Binding-site contacts:
Ligand atom N2 contacts residue THR105 of chain 1.A at 4.3 Å.
Ligand atom O7 contacts residue TYR135 of chain 1.A at 3.3 Å.
Ligand atom O5 contacts residue ASN118 of chain 1.A at 2.4 Å (h-bond).
Ligand atom C7 contacts residue TYR135 of chain 1.A at 4.2 Å (hydrophobic).
Ligand atom C8 contacts residue VAL104 of chain 1.A at 3.8 Å (hydrophobic).
Ligand atom C4 contacts residue ASN118 of chain 1.A at 4.2 Å.
Ligand atom C8 contacts residue THR105 of chain 1.A at 3.9 Å.
Ligand atom C3 contacts residue ASN118 of chain 1.A at 3.8 Å.
Ligand atom C3 contacts residue TYR135 of chain 1.A at 3.9 Å (hydrophobic).
Ligand atom N2 contacts residue TYR135 of chain 1.A at 4.3 Å.
Ligand atom C4 contacts residue TYR135 of chain 1.A at 4.5 Å (hydrophobic).
Ligand atom O6 contacts residue TYR135 of chain 1.A at 4.2 Å.
Ligand atom C1 contacts residue TYR135 of chain 1.A at 3.9 Å (hydrophobic).
Ligand atom O7 contacts residue ASN118 of chain 1.A at 3.0 Å (h-bond).
Ligand atom C2 contacts residue ASN118 of chain 1.A at 2.5 Å.
Ligand atom C5 contacts residue ASN118 of chain 1.A at 3.7 Å.
Ligand atom O6 contacts residue SER120 of chain 1.A at 3.5 Å (h-bond).
Ligand atom C1 contacts residue ASN118 of chain 1.A at 1.4 Å.
Ligand atom O7 contacts residue ASN103 of chain 1.A at 4.4 Å.
Ligand atom C5 contacts residue TYR135 of chain 1.A at 4.1 Å (hydrophobic).
Ligand atom C7 contacts residue THR105 of chain 1.A at 3.4 Å.
Ligand atom C8 contacts residue LEU137 of chain 1.A at 4.3 Å (hydrophobic).
Ligand atom C7 contacts residue ASN118 of chain 1.A at 3.1 Å.
Ligand atom C8 contacts residue ASP290 of chain 1.A at 4.5 Å.
Ligand atom N2 contacts residue ASN118 of chain 1.A at 2.9 Å (h-bond).
Ligand atom O5 contacts residue TYR135 of chain 1.A at 4.3 Å.
Ligand atom O7 contacts residue VAL104 of chain 1.A at 4.3 Å.
Ligand atom C8 contacts residue TYR135 of chain 1.A at 4.5 Å (hydrophobic).
Ligand atom O7 contacts residue THR105 of chain 1.A at 2.7 Å (h-bond).
Ligand atom C2 contacts residue TYR135 of chain 1.A at 4.3 Å (hydrophobic).
Ligand atom C8 contacts residue ASN118 of chain 1.A at 4.3 Å.
Ligand atom O4 contacts residue TYR135 of chain 1.A at 4.2 Å.

Sequence of chain 1.A:
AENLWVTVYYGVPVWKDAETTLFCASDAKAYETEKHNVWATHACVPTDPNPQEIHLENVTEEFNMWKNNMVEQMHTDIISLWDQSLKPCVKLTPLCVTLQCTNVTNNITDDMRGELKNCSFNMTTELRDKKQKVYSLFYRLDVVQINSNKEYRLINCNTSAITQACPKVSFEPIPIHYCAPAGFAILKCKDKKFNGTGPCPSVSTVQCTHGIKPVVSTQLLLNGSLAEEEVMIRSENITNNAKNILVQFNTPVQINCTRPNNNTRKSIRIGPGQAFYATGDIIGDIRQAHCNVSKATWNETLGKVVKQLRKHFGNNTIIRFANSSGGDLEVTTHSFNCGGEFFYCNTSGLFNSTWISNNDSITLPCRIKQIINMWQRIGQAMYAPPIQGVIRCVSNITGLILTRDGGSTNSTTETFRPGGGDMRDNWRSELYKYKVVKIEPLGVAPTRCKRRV

A small-molecule ligand and the protein it binds are described below.
Small molecule (SMILES): CC(=O)N[C@H]1[C@H](O[C@H]2[C@H](O)[C@@H](NC(C)=O)CO[C@@H]2CO)O[C@H](CO)[C@@H](O[C@@H]2O[C@H](CO[C@H]3O[C@H](CO)[C@@H](O)[C@H](O)[C@@H]3O)[C@@H](O)[C@H](O[C@H]3O[C@H](CO)[C@@H](O)[C@H](O)[C@@H]3O)[C@@H]2O)[C@@H]1O